This small molecule binds to this protein.
Small molecule (SMILES): CC(=O)N[C@@H]1[C@@H](O)[C@H](O)[C@@H](CO)O[C@H]1O

Binding-site contacts:
Ligand atom C5 contacts residue ASN73 of chain 1.B at 3.7 Å.
Ligand atom C2 contacts residue ASN73 of chain 1.B at 2.5 Å.
Ligand atom C3 contacts residue ASN73 of chain 1.B at 3.9 Å.
Ligand atom O5 contacts residue ASN73 of chain 1.B at 2.4 Å (h-bond).
Ligand atom C7 contacts residue ASN73 of chain 1.B at 3.5 Å.
Ligand atom O7 contacts residue ASN73 of chain 1.B at 3.5 Å (h-bond).
Ligand atom C1 contacts residue ASN73 of chain 1.B at 1.4 Å.
Ligand atom C4 contacts residue ASN73 of chain 1.B at 4.3 Å.
Ligand atom O6 contacts residue PRO72 of chain 1.B at 4.0 Å.
Ligand atom O5 contacts residue PRO72 of chain 1.B at 4.3 Å.
Ligand atom N2 contacts residue ASN73 of chain 1.B at 2.9 Å (h-bond).

Sequence of chain 1.B:
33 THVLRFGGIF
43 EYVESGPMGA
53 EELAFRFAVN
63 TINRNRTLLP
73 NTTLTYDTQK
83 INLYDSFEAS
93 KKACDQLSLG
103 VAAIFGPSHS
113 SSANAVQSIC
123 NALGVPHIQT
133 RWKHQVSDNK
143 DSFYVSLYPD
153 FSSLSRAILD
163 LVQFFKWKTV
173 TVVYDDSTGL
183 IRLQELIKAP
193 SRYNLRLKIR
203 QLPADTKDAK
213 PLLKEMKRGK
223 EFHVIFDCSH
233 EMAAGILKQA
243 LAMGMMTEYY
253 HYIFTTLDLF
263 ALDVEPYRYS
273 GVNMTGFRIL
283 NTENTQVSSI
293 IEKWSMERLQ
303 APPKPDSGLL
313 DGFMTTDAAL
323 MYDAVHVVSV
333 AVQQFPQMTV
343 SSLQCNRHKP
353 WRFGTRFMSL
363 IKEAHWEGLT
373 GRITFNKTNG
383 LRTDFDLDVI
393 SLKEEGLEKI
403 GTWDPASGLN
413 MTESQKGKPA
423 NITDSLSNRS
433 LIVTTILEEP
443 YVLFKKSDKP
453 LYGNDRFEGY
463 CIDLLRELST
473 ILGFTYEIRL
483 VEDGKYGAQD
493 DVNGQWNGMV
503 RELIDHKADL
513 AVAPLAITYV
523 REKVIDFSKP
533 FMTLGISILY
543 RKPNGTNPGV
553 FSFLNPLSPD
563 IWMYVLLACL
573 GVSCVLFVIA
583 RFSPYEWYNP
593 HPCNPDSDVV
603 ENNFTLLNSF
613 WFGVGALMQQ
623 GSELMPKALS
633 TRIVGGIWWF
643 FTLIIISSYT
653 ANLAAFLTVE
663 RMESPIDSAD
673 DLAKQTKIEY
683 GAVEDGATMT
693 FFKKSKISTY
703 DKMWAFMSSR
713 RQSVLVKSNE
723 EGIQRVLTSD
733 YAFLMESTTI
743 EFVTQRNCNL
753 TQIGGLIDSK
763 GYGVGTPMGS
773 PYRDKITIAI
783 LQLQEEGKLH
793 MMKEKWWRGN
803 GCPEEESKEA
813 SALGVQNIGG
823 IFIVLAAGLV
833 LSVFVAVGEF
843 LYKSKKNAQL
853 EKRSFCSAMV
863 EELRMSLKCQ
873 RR